Sequence of chain 1.B:
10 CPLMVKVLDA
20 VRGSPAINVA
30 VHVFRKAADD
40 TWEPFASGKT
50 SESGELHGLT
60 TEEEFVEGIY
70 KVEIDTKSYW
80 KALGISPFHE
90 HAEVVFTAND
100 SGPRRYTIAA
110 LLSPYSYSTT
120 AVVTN

A protein and the small-molecule ligand that binds it are described below.
Small molecule (SMILES): Oc1cccc(-c2nnc(S)o2)c1

Binding-site contacts:
Ligand atom NAH contacts residue 4V21 of chain 2.D at 0.9 Å (h-bond).
Ligand atom CAK contacts residue ALA108 of chain 1.B at 4.2 Å (hydrophobic).
Ligand atom CAK contacts residue 4V21 of chain 2.D at 2.2 Å.
Ligand atom CAF contacts residue LEU17 of chain 2.B at 4.2 Å (hydrophobic).
Ligand atom OAA contacts residue THR119 of chain 1.B at 2.7 Å.
Ligand atom CAL contacts residue ALA108 of chain 1.B at 4.2 Å (hydrophobic).
Ligand atom OAI contacts residue ALA108 of chain 1.B at 3.3 Å.
Ligand atom NAG contacts residue 4V21 of chain 2.D at 1.6 Å (h-bond).
Ligand atom CAF contacts residue 4V21 of chain 2.D at 1.0 Å.
Ligand atom CAC contacts residue THR119 of chain 2.B at 4.0 Å.
Ligand atom CAJ contacts residue 4V21 of chain 2.D at 0.9 Å.
Ligand atom CAM contacts residue 4V21 of chain 2.D at 1.4 Å.
Ligand atom CAD contacts residue LEU110 of chain 1.B at 4.1 Å (hydrophobic).
Ligand atom CAC contacts residue 4V21 of chain 2.D at 0.9 Å.
Ligand atom CAL contacts residue LEU17 of chain 2.B at 4.0 Å (hydrophobic).
Ligand atom OAA contacts residue SER117 of chain 1.B at 3.7 Å.
Ligand atom OAA contacts residue 4V21 of chain 2.D at 2.1 Å.
Ligand atom OAA contacts residue THR118 of chain 1.B at 4.2 Å.
Ligand atom SAB contacts residue 4V21 of chain 2.D at 3.8 Å.
Ligand atom NAH contacts residue LYS15 of chain 2.B at 4.1 Å.
Ligand atom CAM contacts residue LEU17 of chain 2.B at 3.6 Å (hydrophobic).
Ligand atom CAE contacts residue 4V21 of chain 2.D at 0.5 Å.
Ligand atom SAB contacts residue LYS15 of chain 1.B at 4.2 Å.
Ligand atom CAJ contacts residue THR119 of chain 1.B at 3.6 Å.
Ligand atom SAB contacts residue THR106 of chain 1.B at 3.9 Å.
Ligand atom NAH contacts residue LEU17 of chain 2.B at 4.0 Å.
Ligand atom OAI contacts residue 4V21 of chain 2.D at 2.2 Å (h-bond).
Ligand atom CAF contacts residue ALA108 of chain 1.B at 3.4 Å (hydrophobic).
Ligand atom CAK contacts residue LYS15 of chain 2.B at 4.0 Å.
Ligand atom NAG contacts residue LYS15 of chain 1.B at 4.2 Å.
Ligand atom OAI contacts residue LEU17 of chain 2.B at 3.5 Å.
Ligand atom CAK contacts residue LEU17 of chain 2.B at 3.9 Å (hydrophobic).
Ligand atom CAE contacts residue LEU17 of chain 1.B at 4.1 Å (hydrophobic).
Ligand atom CAF contacts residue THR119 of chain 1.B at 4.1 Å.
Ligand atom NAG contacts residue LEU17 of chain 2.B at 4.2 Å.
Ligand atom CAE contacts residue ALA108 of chain 2.B at 4.2 Å (hydrophobic).
Ligand atom CAM contacts residue ALA108 of chain 1.B at 4.1 Å (hydrophobic).
Ligand atom CAD contacts residue 4V21 of chain 2.D at 0.9 Å.
Ligand atom CAL contacts residue 4V21 of chain 2.D at 0.5 Å.
Ligand atom NAG contacts residue LYS15 of chain 2.B at 3.3 Å.

Sequence of chain 2.B:
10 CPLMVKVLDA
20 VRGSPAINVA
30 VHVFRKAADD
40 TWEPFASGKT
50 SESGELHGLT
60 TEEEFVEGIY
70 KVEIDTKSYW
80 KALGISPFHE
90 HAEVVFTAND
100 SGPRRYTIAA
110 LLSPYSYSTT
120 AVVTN